Sequence of chain 7.A:
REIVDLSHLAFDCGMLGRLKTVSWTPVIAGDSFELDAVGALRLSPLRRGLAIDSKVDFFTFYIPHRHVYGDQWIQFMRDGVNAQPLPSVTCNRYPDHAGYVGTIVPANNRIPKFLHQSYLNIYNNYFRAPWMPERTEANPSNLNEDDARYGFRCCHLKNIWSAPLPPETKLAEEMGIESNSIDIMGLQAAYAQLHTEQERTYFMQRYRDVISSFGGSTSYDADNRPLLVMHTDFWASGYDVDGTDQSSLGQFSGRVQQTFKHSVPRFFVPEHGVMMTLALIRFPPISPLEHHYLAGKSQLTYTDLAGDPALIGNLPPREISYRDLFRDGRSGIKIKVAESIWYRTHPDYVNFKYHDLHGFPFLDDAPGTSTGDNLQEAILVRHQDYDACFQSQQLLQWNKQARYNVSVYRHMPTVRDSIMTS

A small-molecule ligand and the protein it binds are described below.
Small molecule (SMILES): Nc1ccn([C@H]2C[C@H](O)[C@@H](COP(=O)(O)O)O2)c(=O)n1

Sequence of chain 6.C:
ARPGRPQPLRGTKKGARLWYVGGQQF

Binding-site contacts:
Ligand atom P contacts residue LYS21 of chain 6.C at 3.4 Å.
Ligand atom C4' contacts residue ASN414 of chain 7.A at 3.0 Å.
Ligand atom OP1 contacts residue ARG412 of chain 7.A at 3.8 Å.
Ligand atom O3' contacts residue ARG412 of chain 7.A at 4.3 Å.
Ligand atom C5' contacts residue ASN414 of chain 7.A at 3.3 Å.
Ligand atom O3' contacts residue VAL47 of chain 7.A at 3.1 Å.
Ligand atom C4' contacts residue VAL47 of chain 7.A at 4.1 Å (hydrophobic).
Ligand atom OP2 contacts residue LYS21 of chain 6.C at 2.7 Å (salt-bridge).
Ligand atom C3' contacts residue VAL47 of chain 7.A at 4.0 Å (hydrophobic).
Ligand atom O4' contacts residue ASN414 of chain 7.A at 2.9 Å (h-bond).
Ligand atom C3' contacts residue ASN414 of chain 7.A at 4.5 Å.
Ligand atom O5' contacts residue ARG412 of chain 7.A at 3.1 Å (salt-bridge).
Ligand atom P contacts residue ARG412 of chain 7.A at 2.7 Å.
Ligand atom OP2 contacts residue ARG412 of chain 7.A at 1.4 Å (salt-bridge).
Ligand atom C2' contacts residue VAL47 of chain 7.A at 4.3 Å (hydrophobic).
Ligand atom OP1 contacts residue ARG18 of chain 6.C at 4.0 Å.
Ligand atom C5' contacts residue ARG412 of chain 7.A at 3.0 Å.
Ligand atom OP2 contacts residue ARG18 of chain 6.C at 3.7 Å.
Ligand atom C1' contacts residue ASN414 of chain 7.A at 4.1 Å.
Ligand atom OP1 contacts residue LYS21 of chain 6.C at 3.9 Å.
Ligand atom C4' contacts residue ARG412 of chain 7.A at 4.3 Å.